The protein below binds the small molecule below.
Small molecule (SMILES): CC(=O)N[C@@H]1[C@@H](O)[C@H](O)[C@@H](CO)O[C@H]1O

Sequence of chain 33.C:
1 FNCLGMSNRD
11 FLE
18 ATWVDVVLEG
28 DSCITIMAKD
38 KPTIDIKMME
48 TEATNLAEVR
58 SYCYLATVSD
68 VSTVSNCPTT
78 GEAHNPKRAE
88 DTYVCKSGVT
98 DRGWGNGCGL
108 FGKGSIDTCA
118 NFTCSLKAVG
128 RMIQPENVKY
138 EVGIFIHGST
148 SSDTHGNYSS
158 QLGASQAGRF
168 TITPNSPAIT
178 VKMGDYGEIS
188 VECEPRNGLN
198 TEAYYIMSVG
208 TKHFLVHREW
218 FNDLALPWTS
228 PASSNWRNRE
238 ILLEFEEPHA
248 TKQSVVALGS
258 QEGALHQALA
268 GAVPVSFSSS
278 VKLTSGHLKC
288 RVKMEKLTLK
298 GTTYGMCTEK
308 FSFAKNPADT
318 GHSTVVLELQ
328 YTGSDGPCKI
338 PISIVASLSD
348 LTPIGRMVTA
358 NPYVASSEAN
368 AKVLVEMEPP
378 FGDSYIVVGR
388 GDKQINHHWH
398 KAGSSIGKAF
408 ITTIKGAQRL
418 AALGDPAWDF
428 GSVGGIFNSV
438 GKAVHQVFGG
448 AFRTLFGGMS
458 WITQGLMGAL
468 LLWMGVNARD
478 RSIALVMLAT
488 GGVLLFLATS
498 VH

Binding-site contacts:
Ligand atom O6 contacts residue SER157 of chain 33.C at 4.4 Å.
Ligand atom C1 contacts residue ASN154 of chain 33.C at 1.4 Å.
Ligand atom C2 contacts residue ASN154 of chain 33.C at 2.5 Å.
Ligand atom O7 contacts residue ASN154 of chain 33.C at 3.8 Å.
Ligand atom C1 contacts residue SER156 of chain 33.C at 4.1 Å.
Ligand atom N2 contacts residue ASN154 of chain 33.C at 3.1 Å (h-bond).
Ligand atom O5 contacts residue ASN154 of chain 33.C at 2.3 Å (h-bond).
Ligand atom C5 contacts residue SER156 of chain 33.C at 4.4 Å.
Ligand atom O5 contacts residue SER157 of chain 33.C at 3.5 Å (h-bond).
Ligand atom C3 contacts residue ASN154 of chain 33.C at 3.9 Å.
Ligand atom C6 contacts residue SER157 of chain 33.C at 4.1 Å.
Ligand atom C7 contacts residue ASN154 of chain 33.C at 3.4 Å.
Ligand atom C8 contacts residue ASN154 of chain 33.C at 3.8 Å.
Ligand atom C4 contacts residue ASN154 of chain 33.C at 4.2 Å.
Ligand atom C5 contacts residue SER157 of chain 33.C at 4.3 Å.
Ligand atom C1 contacts residue SER157 of chain 33.C at 4.2 Å.
Ligand atom O5 contacts residue SER156 of chain 33.C at 4.3 Å.
Ligand atom C5 contacts residue ASN154 of chain 33.C at 3.6 Å.